Sequence of chain 1.B:
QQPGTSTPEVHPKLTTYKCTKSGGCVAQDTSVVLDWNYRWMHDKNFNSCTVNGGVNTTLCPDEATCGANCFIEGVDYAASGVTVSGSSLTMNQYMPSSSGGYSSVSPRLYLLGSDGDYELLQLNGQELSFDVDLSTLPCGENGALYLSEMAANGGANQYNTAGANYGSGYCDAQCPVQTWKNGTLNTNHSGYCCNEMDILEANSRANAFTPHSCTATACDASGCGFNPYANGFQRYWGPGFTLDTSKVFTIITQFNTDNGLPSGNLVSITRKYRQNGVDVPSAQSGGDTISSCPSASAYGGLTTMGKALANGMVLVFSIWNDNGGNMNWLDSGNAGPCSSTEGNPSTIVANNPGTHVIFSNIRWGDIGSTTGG

The small molecule below binds the protein below.
Small molecule (SMILES): CC(=O)N[C@@H]1[C@@H](O)[C@H](O)[C@@H](CO)O[C@H]1O

Binding-site contacts:
Ligand atom O7 contacts residue ASN47 of chain 1.B at 3.5 Å.
Ligand atom O6 contacts residue ASN56 of chain 1.B at 3.8 Å.
Ligand atom C1 contacts residue ASN56 of chain 1.B at 1.4 Å.
Ligand atom O7 contacts residue SER48 of chain 1.B at 4.4 Å.
Ligand atom O5 contacts residue SER48 of chain 1.B at 4.3 Å.
Ligand atom C3 contacts residue ASN56 of chain 1.B at 3.8 Å.
Ligand atom O7 contacts residue ASN56 of chain 1.B at 3.5 Å (h-bond).
Ligand atom C5 contacts residue ASN56 of chain 1.B at 3.7 Å.
Ligand atom O3 contacts residue ASN56 of chain 1.B at 3.9 Å.
Ligand atom C6 contacts residue ASN56 of chain 1.B at 4.3 Å.
Ligand atom C1 contacts residue SER48 of chain 1.B at 4.3 Å.
Ligand atom O7 contacts residue LEU59 of chain 1.B at 3.8 Å.
Ligand atom N2 contacts residue ASN56 of chain 1.B at 3.0 Å (h-bond).
Ligand atom C7 contacts residue ASN56 of chain 1.B at 3.5 Å.
Ligand atom C8 contacts residue LEU59 of chain 1.B at 3.8 Å (hydrophobic).
Ligand atom N2 contacts residue THR58 of chain 1.B at 4.2 Å.
Ligand atom C4 contacts residue ASN56 of chain 1.B at 4.3 Å.
Ligand atom C7 contacts residue LEU59 of chain 1.B at 3.8 Å (hydrophobic).
Ligand atom C8 contacts residue ASN47 of chain 1.B at 4.3 Å.
Ligand atom C2 contacts residue ASN56 of chain 1.B at 2.5 Å.
Ligand atom O5 contacts residue ASN56 of chain 1.B at 2.4 Å (h-bond).
Ligand atom N2 contacts residue LEU59 of chain 1.B at 4.2 Å.